This small molecule binds to this protein.
Small molecule (SMILES): [H]/N=C(\N)c1cccc(Oc2[nH+]c(Oc3cccc(/C(N)=N/[H])c3)c(F)c(C)c2F)c1

Binding-site contacts:
Ligand atom C24 contacts residue TRP193 of chain 1.A at 3.7 Å (hydrophobic).
Ligand atom C4 contacts residue GLY194 of chain 1.A at 3.6 Å.
Ligand atom O1 contacts residue GLY194 of chain 1.A at 3.5 Å (h-bond).
Ligand atom N22 contacts residue TRP193 of chain 1.A at 3.9 Å.
Ligand atom C23 contacts residue TRP193 of chain 1.A at 3.8 Å (hydrophobic).
Ligand atom C22 contacts residue CYS197 of chain 1.A at 3.9 Å (hydrophobic).
Ligand atom N22 contacts residue GLY204 of chain 1.A at 3.5 Å.
Ligand atom C22 contacts residue GLY194 of chain 1.A at 3.8 Å.
Ligand atom N12 contacts residue TRP193 of chain 1.A at 3.3 Å.
Ligand atom C14 contacts residue LEU81 of chain 1.A at 3.5 Å (hydrophobic).
Ligand atom C25 contacts residue TRP193 of chain 1.A at 3.9 Å (hydrophobic).
Ligand atom N22 contacts residue SER172 of chain 1.A at 3.0 Å (h-bond).
Ligand atom N11 contacts residue THR80 of chain 1.A at 3.7 Å.
Ligand atom N21 contacts residue GLY194 of chain 1.A at 3.7 Å.
Ligand atom C23 contacts residue SER172 of chain 1.A at 3.8 Å.
Ligand atom N5 contacts residue GLY194 of chain 1.A at 3.3 Å (h-bond).
Ligand atom C13 contacts residue LEU81 of chain 1.A at 3.8 Å (hydrophobic).
Ligand atom C12 contacts residue LEU81 of chain 1.A at 3.9 Å (hydrophobic).
Ligand atom C1 contacts residue GLN174 of chain 1.A at 3.5 Å.
Ligand atom N21 contacts residue GLY196 of chain 1.A at 2.8 Å (h-bond).
Ligand atom F1 contacts residue GLN174 of chain 1.A at 2.5 Å.
Ligand atom C27 contacts residue TRP193 of chain 1.A at 3.9 Å (hydrophobic).
Ligand atom N21 contacts residue SER172 of chain 1.A at 3.4 Å (h-bond).
Ligand atom C25 contacts residue SER177 of chain 1.A at 3.8 Å.
Ligand atom C16 contacts residue TRP193 of chain 1.A at 3.5 Å (hydrophobic).
Ligand atom C24 contacts residue VAL191 of chain 1.A at 3.9 Å (hydrophobic).
Ligand atom C22 contacts residue GLY196 of chain 1.A at 3.5 Å.
Ligand atom N22 contacts residue ASP171 of chain 1.A at 2.8 Å (salt-bridge).
Ligand atom C24 contacts residue SER172 of chain 1.A at 3.8 Å.
Ligand atom N21 contacts residue CYS197 of chain 1.A at 3.8 Å.
Ligand atom O1 contacts residue TRP193 of chain 1.A at 3.3 Å.
Ligand atom N21 contacts residue ASP171 of chain 1.A at 2.6 Å (salt-bridge).
Ligand atom C27 contacts residue GLY194 of chain 1.A at 3.7 Å.
Ligand atom C27 contacts residue SER172 of chain 1.A at 3.2 Å.
Ligand atom C27 contacts residue GLY196 of chain 1.A at 3.8 Å.
Ligand atom C11 contacts residue TRP193 of chain 1.A at 3.5 Å (hydrophobic).
Ligand atom N11 contacts residue ASN79 of chain 1.A at 2.9 Å (h-bond).
Ligand atom C23 contacts residue GLY194 of chain 1.A at 3.8 Å.
Ligand atom C27 contacts residue ASP171 of chain 1.A at 3.4 Å.
Ligand atom C25 contacts residue CYS173 of chain 1.A at 3.9 Å (hydrophobic).

Sequence of chain 1.A:
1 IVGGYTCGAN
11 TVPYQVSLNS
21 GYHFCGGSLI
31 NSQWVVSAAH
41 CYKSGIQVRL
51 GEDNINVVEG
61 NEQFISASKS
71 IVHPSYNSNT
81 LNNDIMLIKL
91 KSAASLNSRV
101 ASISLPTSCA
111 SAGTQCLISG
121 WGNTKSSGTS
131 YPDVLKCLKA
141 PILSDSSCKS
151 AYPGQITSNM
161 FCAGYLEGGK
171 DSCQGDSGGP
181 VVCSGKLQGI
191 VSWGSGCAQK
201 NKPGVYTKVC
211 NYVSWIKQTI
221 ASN